Sequence of chain 1.C:
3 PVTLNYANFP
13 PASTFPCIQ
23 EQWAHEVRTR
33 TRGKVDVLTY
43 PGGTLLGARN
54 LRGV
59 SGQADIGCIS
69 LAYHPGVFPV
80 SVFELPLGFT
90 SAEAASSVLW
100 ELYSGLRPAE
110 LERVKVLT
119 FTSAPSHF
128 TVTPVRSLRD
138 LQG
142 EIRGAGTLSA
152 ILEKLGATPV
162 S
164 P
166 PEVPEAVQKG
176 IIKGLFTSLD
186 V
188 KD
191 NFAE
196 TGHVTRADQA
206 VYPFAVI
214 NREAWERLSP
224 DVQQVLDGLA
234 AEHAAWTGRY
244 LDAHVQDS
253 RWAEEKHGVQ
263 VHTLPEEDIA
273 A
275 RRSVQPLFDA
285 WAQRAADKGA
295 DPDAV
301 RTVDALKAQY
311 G

Binding-site contacts:
Ligand atom CA contacts residue TYR207 of chain 1.C at 3.2 Å (hydrophobic).
Ligand atom NE1 contacts residue ASP185 of chain 1.C at 3.1 Å (salt-bridge).
Ligand atom O contacts residue PHE209 of chain 1.C at 3.4 Å.
Ligand atom CE2 contacts residue VAL186 of chain 1.C at 3.8 Å (hydrophobic).
Ligand atom N contacts residue MSE165 of chain 1.C at 2.9 Å.
Ligand atom CG contacts residue MSE165 of chain 1.C at 3.8 Å.
Ligand atom CZ2 contacts residue PRO18 of chain 1.C at 3.9 Å (hydrophobic).
Ligand atom OXT contacts residue MSE165 of chain 1.C at 3.8 Å.
Ligand atom CZ3 contacts residue MSE165 of chain 1.C at 3.8 Å.
Ligand atom CE2 contacts residue PHE17 of chain 1.C at 3.6 Å (hydrophobic).
Ligand atom N contacts residue TYR207 of chain 1.C at 3.6 Å.
Ligand atom NE1 contacts residue PHE17 of chain 1.C at 3.2 Å.
Ligand atom NE1 contacts residue VAL186 of chain 1.C at 3.6 Å.
Ligand atom CD1 contacts residue PHE17 of chain 1.C at 3.5 Å (hydrophobic).
Ligand atom CB contacts residue PHE209 of chain 1.C at 3.7 Å (hydrophobic).
Ligand atom O contacts residue TYR71 of chain 1.C at 3.1 Å (h-bond).
Ligand atom OXT contacts residue TYR71 of chain 1.C at 2.4 Å (h-bond).
Ligand atom CE3 contacts residue MSE165 of chain 1.C at 3.9 Å.
Ligand atom O contacts residue SER68 of chain 1.C at 2.8 Å (h-bond).
Ligand atom CD1 contacts residue THR182 of chain 1.C at 3.5 Å.
Ligand atom OXT contacts residue ARG144 of chain 1.C at 3.1 Å (salt-bridge).
Ligand atom CG contacts residue THR182 of chain 1.C at 3.8 Å.
Ligand atom CA contacts residue THR182 of chain 1.C at 3.6 Å.
Ligand atom CZ2 contacts residue VAL186 of chain 1.C at 3.8 Å (hydrophobic).
Ligand atom CH2 contacts residue THR16 of chain 1.C at 3.9 Å.
Ligand atom CD1 contacts residue SER183 of chain 1.C at 3.5 Å.
Ligand atom CH2 contacts residue PRO12 of chain 1.C at 3.8 Å (hydrophobic).
Ligand atom N contacts residue ARG144 of chain 1.C at 3.0 Å (salt-bridge).
Ligand atom C contacts residue TYR71 of chain 1.C at 3.1 Å (hydrophobic).
Ligand atom O contacts residue TYR207 of chain 1.C at 3.9 Å.
Ligand atom CH2 contacts residue PRO18 of chain 1.C at 3.8 Å (hydrophobic).
Ligand atom C contacts residue SER68 of chain 1.C at 3.9 Å.
Ligand atom C contacts residue TYR207 of chain 1.C at 3.6 Å (hydrophobic).
Ligand atom CB contacts residue TYR207 of chain 1.C at 3.4 Å (hydrophobic).
Ligand atom CE2 contacts residue MSE165 of chain 1.C at 3.8 Å.
Ligand atom CD2 contacts residue MSE165 of chain 1.C at 3.6 Å.
Ligand atom CB contacts residue THR182 of chain 1.C at 3.7 Å.
Ligand atom CE3 contacts residue PHE209 of chain 1.C at 3.8 Å (hydrophobic).
Ligand atom N contacts residue THR182 of chain 1.C at 2.7 Å (h-bond).
Ligand atom CE2 contacts residue ASP185 of chain 1.C at 3.9 Å.

This small molecule binds to this protein.
Small molecule (SMILES): N[C@H](Cc1c[nH]c2ccccc12)C(=O)O